Binding-site contacts:
Ligand atom O5 contacts residue ASN416 of chain 1.E at 2.4 Å (h-bond).
Ligand atom C1 contacts residue GLN263 of chain 1.E at 4.3 Å.
Ligand atom C2 contacts residue ASN416 of chain 1.E at 2.5 Å.
Ligand atom N2 contacts residue ASN416 of chain 1.E at 2.8 Å (h-bond).
Ligand atom O7 contacts residue ASN416 of chain 1.E at 3.4 Å (h-bond).
Ligand atom C1 contacts residue ASN416 of chain 1.E at 1.5 Å.
Ligand atom C3 contacts residue ASN416 of chain 1.E at 3.8 Å.
Ligand atom C8 contacts residue ASN232 of chain 1.E at 3.6 Å.
Ligand atom C1 contacts residue PRO261 of chain 1.E at 4.3 Å (hydrophobic).
Ligand atom C7 contacts residue ASN232 of chain 1.E at 4.3 Å.
Ligand atom O7 contacts residue ASN232 of chain 1.E at 4.5 Å.
Ligand atom C8 contacts residue ASN416 of chain 1.E at 3.8 Å.
Ligand atom C4 contacts residue ASN416 of chain 1.E at 4.2 Å.
Ligand atom C5 contacts residue ASN416 of chain 1.E at 3.7 Å.
Ligand atom C8 contacts residue NAG1 of chain 1.Z at 3.2 Å.
Ligand atom O5 contacts residue PRO261 of chain 1.E at 3.8 Å.
Ligand atom C7 contacts residue ASN416 of chain 1.E at 3.2 Å.

Sequence of chain 1.E:
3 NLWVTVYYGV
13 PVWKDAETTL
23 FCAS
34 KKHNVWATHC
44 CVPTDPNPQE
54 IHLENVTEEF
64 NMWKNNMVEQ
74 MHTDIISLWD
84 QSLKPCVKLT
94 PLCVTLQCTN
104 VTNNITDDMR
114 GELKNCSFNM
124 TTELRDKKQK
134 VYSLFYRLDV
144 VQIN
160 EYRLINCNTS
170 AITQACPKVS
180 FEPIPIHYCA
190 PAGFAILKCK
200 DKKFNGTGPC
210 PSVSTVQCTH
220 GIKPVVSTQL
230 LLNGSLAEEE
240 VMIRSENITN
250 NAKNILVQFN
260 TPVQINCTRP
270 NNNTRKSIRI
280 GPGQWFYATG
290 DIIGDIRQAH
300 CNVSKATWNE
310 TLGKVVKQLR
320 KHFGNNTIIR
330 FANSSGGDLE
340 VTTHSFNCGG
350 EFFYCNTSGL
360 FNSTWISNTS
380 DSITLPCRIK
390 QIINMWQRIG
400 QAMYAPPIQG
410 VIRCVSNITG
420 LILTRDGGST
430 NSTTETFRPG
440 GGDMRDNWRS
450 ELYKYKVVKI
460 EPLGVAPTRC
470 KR

The small molecule below binds the protein below.
Small molecule (SMILES): CC(=O)N[C@H]1[C@H](O[C@H]2[C@H](O)[C@@H](NC(C)=O)CO[C@@H]2CO)O[C@H](CO)[C@@H](O)[C@@H]1O